Binding-site contacts:
Ligand atom O3 contacts residue ASP136 of chain 1.B at 2.6 Å (salt-bridge).
Ligand atom C6 contacts residue ASP86 of chain 1.B at 3.5 Å.
Ligand atom O5 contacts residue GLU221 of chain 1.B at 3.7 Å.
Ligand atom O5 contacts residue GLY220 of chain 1.B at 4.0 Å.
Ligand atom O3 contacts residue GLY105 of chain 1.B at 3.7 Å.
Ligand atom C4 contacts residue ASP86 of chain 1.B at 3.4 Å.
Ligand atom O5 contacts residue GLU221 of chain 1.B at 3.0 Å (salt-bridge).
Ligand atom O6 contacts residue ASP86 of chain 1.B at 2.8 Å (salt-bridge).
Ligand atom C7 contacts residue GLU221 of chain 1.B at 3.0 Å.
Ligand atom C4 contacts residue GLY105 of chain 1.B at 4.0 Å.
Ligand atom C4 contacts residue GLY106 of chain 1.B at 3.5 Å.
Ligand atom C5 contacts residue ASP86 of chain 1.B at 4.0 Å.
Ligand atom O4 contacts residue GLY106 of chain 1.B at 3.3 Å (h-bond).
Ligand atom C3 contacts residue ASP136 of chain 1.B at 3.5 Å.
Ligand atom C6 contacts residue GLU221 of chain 1.B at 3.8 Å.
Ligand atom O6 contacts residue ALA85 of chain 1.B at 3.5 Å.
Ligand atom O6 contacts residue GLN222 of chain 1.B at 3.1 Å (h-bond).
Ligand atom C6 contacts residue GLN222 of chain 1.B at 3.8 Å.
Ligand atom O1 contacts residue GLU221 of chain 1.B at 4.1 Å.
Ligand atom O2 contacts residue GLY105 of chain 1.B at 3.8 Å.
Ligand atom C1 contacts residue GLU221 of chain 1.B at 3.4 Å.
Ligand atom C3 contacts residue GLY106 of chain 1.B at 3.8 Å.
Ligand atom O4 contacts residue ASP86 of chain 1.B at 2.7 Å (salt-bridge).
Ligand atom O6 contacts residue GLU221 of chain 1.B at 3.9 Å.
Ligand atom O3 contacts residue GLY106 of chain 1.B at 2.9 Å (h-bond).
Ligand atom C5 contacts residue GLU221 of chain 1.B at 4.0 Å.
Ligand atom O4 contacts residue ASN138 of chain 1.B at 2.9 Å (h-bond).
Ligand atom O4 contacts residue ASP136 of chain 1.B at 3.3 Å (salt-bridge).
Ligand atom C5 contacts residue GLU221 of chain 1.B at 4.1 Å.
Ligand atom O2 contacts residue GLY220 of chain 1.B at 3.6 Å.
Ligand atom C4 contacts residue ASN138 of chain 1.B at 4.1 Å.
Ligand atom O4 contacts residue SER137 of chain 1.B at 3.0 Å.
Ligand atom O6 contacts residue GLU221 of chain 1.B at 3.0 Å (salt-bridge).
Ligand atom C6 contacts residue ALA85 of chain 1.B at 3.9 Å (hydrophobic).
Ligand atom C5 contacts residue PHE132 of chain 1.B at 3.6 Å (hydrophobic).
Ligand atom C6 contacts residue GLU221 of chain 1.B at 4.0 Å.
Ligand atom C4 contacts residue ASP136 of chain 1.B at 4.0 Å.
Ligand atom O6 contacts residue GLY220 of chain 1.B at 3.2 Å (h-bond).
Ligand atom C6 contacts residue PHE132 of chain 1.B at 3.4 Å (hydrophobic).
Ligand atom O4 contacts residue PHE132 of chain 1.B at 3.3 Å.

Sequence of chain 1.B:
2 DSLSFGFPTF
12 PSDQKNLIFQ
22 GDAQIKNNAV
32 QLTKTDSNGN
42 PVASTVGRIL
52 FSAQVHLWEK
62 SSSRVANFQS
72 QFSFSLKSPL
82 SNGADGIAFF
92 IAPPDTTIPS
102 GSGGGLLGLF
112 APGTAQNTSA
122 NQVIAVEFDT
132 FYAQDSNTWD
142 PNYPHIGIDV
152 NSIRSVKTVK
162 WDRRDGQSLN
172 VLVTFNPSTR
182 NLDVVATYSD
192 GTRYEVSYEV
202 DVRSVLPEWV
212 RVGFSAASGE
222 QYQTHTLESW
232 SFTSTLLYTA

A protein and the small-molecule ligand that binds it are described below.
Small molecule (SMILES): CO[C@H]1O[C@H](CO[C@H]2O[C@H](CO)[C@@H](O)[C@H](O)[C@@H]2O)[C@@H](O)[C@H](O)[C@@H]1O